The protein below binds the small molecule below.
Small molecule (SMILES): CC(=O)N[C@@H]1[C@@H](O)[C@H](O)[C@@H](CO)O[C@H]1O

Sequence of chain 1.F:
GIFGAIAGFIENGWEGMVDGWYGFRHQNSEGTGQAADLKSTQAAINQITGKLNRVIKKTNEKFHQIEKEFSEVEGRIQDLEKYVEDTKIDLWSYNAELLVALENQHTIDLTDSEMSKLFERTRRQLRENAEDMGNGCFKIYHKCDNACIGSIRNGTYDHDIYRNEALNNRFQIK

Binding-site contacts:
Ligand atom C5 contacts residue ASN154 of chain 1.F at 3.7 Å.
Ligand atom O7 contacts residue ASN154 of chain 1.F at 3.6 Å.
Ligand atom C8 contacts residue ALA147 of chain 1.F at 4.2 Å (hydrophobic).
Ligand atom C8 contacts residue ASN154 of chain 1.F at 4.3 Å.
Ligand atom C3 contacts residue ASN154 of chain 1.F at 3.7 Å.
Ligand atom C8 contacts residue GLY150 of chain 1.F at 3.9 Å.
Ligand atom O7 contacts residue THR156 of chain 1.F at 4.3 Å.
Ligand atom N2 contacts residue ASN154 of chain 1.F at 2.7 Å (h-bond).
Ligand atom C2 contacts residue ASN154 of chain 1.F at 2.4 Å.
Ligand atom C4 contacts residue ASN154 of chain 1.F at 4.2 Å.
Ligand atom C7 contacts residue GLY150 of chain 1.F at 4.1 Å.
Ligand atom O6 contacts residue THR156 of chain 1.F at 4.4 Å.
Ligand atom O5 contacts residue THR156 of chain 1.F at 4.3 Å.
Ligand atom C1 contacts residue ASN154 of chain 1.F at 1.4 Å.
Ligand atom O5 contacts residue ASN154 of chain 1.F at 2.4 Å (h-bond).
Ligand atom N2 contacts residue GLY150 of chain 1.F at 4.1 Å.
Ligand atom C8 contacts residue SER151 of chain 1.F at 4.2 Å.
Ligand atom C1 contacts residue GLY150 of chain 1.F at 4.5 Å.
Ligand atom C7 contacts residue ASN154 of chain 1.F at 3.3 Å.